Binding-site contacts:
Ligand atom C21 contacts residue GLY91 of chain 1.A at 3.6 Å.
Ligand atom C12 contacts residue GLY91 of chain 1.A at 3.6 Å.
Ligand atom C26 contacts residue VAL49 of chain 1.A at 4.0 Å (hydrophobic).
Ligand atom O2 contacts residue ARG90 of chain 1.A at 2.9 Å (salt-bridge).
Ligand atom C2 contacts residue THR88 of chain 1.A at 3.6 Å.
Ligand atom O1 contacts residue LEU222 of chain 1.A at 3.8 Å.
Ligand atom C18 contacts residue MET50 of chain 1.A at 4.0 Å (hydrophobic).
Ligand atom C1 contacts residue THR88 of chain 1.A at 3.5 Å.
Ligand atom C26 contacts residue LEU36 of chain 1.A at 4.0 Å (hydrophobic).
Ligand atom C27 contacts residue ARG90 of chain 1.A at 3.7 Å.
Ligand atom O1 contacts residue VAL215 of chain 1.A at 3.9 Å.
Ligand atom C4 contacts residue LEU222 of chain 1.A at 3.4 Å (hydrophobic).
Ligand atom C21 contacts residue ARG90 of chain 1.A at 3.7 Å.
Ligand atom C19 contacts residue THR88 of chain 1.A at 3.9 Å.
Ligand atom C4 contacts residue PHE117 of chain 1.A at 3.8 Å (hydrophobic).
Ligand atom C27 contacts residue THR53 of chain 1.A at 3.6 Å.
Ligand atom C22 contacts residue ILE112 of chain 1.A at 3.9 Å (hydrophobic).
Ligand atom C21 contacts residue VAL94 of chain 1.A at 3.9 Å (hydrophobic).
Ligand atom O3 contacts residue THR104 of chain 1.A at 3.1 Å.
Ligand atom C15 contacts residue ILE46 of chain 1.A at 3.9 Å (hydrophobic).
Ligand atom C12 contacts residue LEU87 of chain 1.A at 4.0 Å (hydrophobic).
Ligand atom C3 contacts residue LEU222 of chain 1.A at 4.0 Å (hydrophobic).
Ligand atom O3 contacts residue VAL106 of chain 1.A at 3.4 Å.
Ligand atom C7 contacts residue MET116 of chain 1.A at 3.6 Å (hydrophobic).
Ligand atom C26 contacts residue THR53 of chain 1.A at 3.6 Å.
Ligand atom C24 contacts residue THR104 of chain 1.A at 3.8 Å.
Ligand atom O2 contacts residue THR53 of chain 1.A at 3.2 Å (h-bond).
Ligand atom C3 contacts residue GLN128 of chain 1.A at 3.8 Å.
Ligand atom C24 contacts residue VAL49 of chain 1.A at 3.8 Å (hydrophobic).
Ligand atom O1 contacts residue GLN128 of chain 1.A at 2.6 Å (h-bond).
Ligand atom O1 contacts residue ALA219 of chain 1.A at 3.7 Å.
Ligand atom O3 contacts residue ARG90 of chain 1.A at 3.7 Å.
Ligand atom C16 contacts residue ILE112 of chain 1.A at 4.0 Å (hydrophobic).
Ligand atom C8 contacts residue MET50 of chain 1.A at 3.9 Å (hydrophobic).
Ligand atom O1 contacts residue PHE117 of chain 1.A at 4.0 Å.
Ligand atom C11 contacts residue LEU87 of chain 1.A at 3.8 Å (hydrophobic).
Ligand atom C26 contacts residue ILE52 of chain 1.A at 3.8 Å (hydrophobic).
Ligand atom C19 contacts residue MET50 of chain 1.A at 3.7 Å (hydrophobic).
Ligand atom C25 contacts residue THR53 of chain 1.A at 3.2 Å.
Ligand atom C3 contacts residue ALA219 of chain 1.A at 4.0 Å (hydrophobic).

The small molecule below binds the protein below.
Small molecule (SMILES): C[C@H](CCC[C@@H](C)[C@H]1CC[C@H]2[C@@H]3CCC4=CC(=O)CC[C@]4(C)[C@H]3CC[C@]12C)C(=O)O

Sequence of chain 1.A:
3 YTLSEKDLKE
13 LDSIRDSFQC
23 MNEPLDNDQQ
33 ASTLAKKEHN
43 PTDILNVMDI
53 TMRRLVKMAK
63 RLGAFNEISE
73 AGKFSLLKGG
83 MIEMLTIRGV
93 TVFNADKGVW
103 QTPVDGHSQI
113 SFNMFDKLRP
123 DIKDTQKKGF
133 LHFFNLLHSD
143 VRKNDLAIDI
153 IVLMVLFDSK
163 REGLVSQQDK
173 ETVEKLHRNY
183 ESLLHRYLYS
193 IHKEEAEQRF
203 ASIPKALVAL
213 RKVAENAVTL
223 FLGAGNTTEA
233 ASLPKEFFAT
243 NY